The protein below binds the small molecule below.
Small molecule (SMILES): CC(=O)N[C@@H]1[C@@H](O)[C@H](O)[C@@H](CO)O[C@H]1O

Binding-site contacts:
Ligand atom C5 contacts residue ASN335 of chain 1.B at 4.2 Å.
Ligand atom C1 contacts residue ASN346 of chain 1.B at 1.4 Å.
Ligand atom C5 contacts residue ASN346 of chain 1.B at 3.3 Å.
Ligand atom N2 contacts residue ASN346 of chain 1.B at 3.1 Å (h-bond).
Ligand atom C4 contacts residue ASN346 of chain 1.B at 4.3 Å.
Ligand atom C7 contacts residue ASN346 of chain 1.B at 4.3 Å.
Ligand atom O6 contacts residue ASN346 of chain 1.B at 3.7 Å.
Ligand atom C2 contacts residue ASN346 of chain 1.B at 2.7 Å.
Ligand atom C6 contacts residue ASN335 of chain 1.B at 3.3 Å.
Ligand atom C6 contacts residue ASN346 of chain 1.B at 4.0 Å.
Ligand atom C8 contacts residue VAL368 of chain 1.B at 4.0 Å (hydrophobic).
Ligand atom O5 contacts residue ASN335 of chain 1.B at 4.4 Å.
Ligand atom O6 contacts residue ASN335 of chain 1.B at 2.4 Å (h-bond).
Ligand atom O6 contacts residue LYS337 of chain 1.B at 4.3 Å.
Ligand atom O5 contacts residue LYS337 of chain 1.B at 4.0 Å.
Ligand atom O5 contacts residue ASN346 of chain 1.B at 2.4 Å (h-bond).
Ligand atom O6 contacts residue GLN328 of chain 1.B at 3.3 Å (h-bond).
Ligand atom C3 contacts residue ASN346 of chain 1.B at 3.9 Å.

Sequence of chain 1.B:
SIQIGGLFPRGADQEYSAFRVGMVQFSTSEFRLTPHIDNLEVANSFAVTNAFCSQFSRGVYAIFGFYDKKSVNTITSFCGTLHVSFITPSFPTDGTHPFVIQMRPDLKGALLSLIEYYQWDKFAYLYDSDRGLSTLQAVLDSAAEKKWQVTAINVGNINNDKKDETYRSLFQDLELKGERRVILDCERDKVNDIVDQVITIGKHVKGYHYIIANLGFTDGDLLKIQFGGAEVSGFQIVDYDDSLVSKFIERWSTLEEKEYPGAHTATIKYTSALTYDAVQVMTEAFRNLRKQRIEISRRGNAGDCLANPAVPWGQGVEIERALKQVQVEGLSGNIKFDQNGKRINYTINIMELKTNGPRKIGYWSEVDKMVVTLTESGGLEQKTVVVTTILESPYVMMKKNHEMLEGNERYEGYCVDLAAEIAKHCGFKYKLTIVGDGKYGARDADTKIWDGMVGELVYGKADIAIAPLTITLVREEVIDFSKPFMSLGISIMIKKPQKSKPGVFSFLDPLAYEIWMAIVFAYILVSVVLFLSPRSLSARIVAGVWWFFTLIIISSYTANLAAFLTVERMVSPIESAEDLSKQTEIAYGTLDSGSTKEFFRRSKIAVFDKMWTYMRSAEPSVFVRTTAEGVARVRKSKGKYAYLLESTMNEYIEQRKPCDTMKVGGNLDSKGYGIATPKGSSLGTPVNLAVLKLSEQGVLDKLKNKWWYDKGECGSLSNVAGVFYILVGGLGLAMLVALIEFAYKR